Sequence of chain 13.A:
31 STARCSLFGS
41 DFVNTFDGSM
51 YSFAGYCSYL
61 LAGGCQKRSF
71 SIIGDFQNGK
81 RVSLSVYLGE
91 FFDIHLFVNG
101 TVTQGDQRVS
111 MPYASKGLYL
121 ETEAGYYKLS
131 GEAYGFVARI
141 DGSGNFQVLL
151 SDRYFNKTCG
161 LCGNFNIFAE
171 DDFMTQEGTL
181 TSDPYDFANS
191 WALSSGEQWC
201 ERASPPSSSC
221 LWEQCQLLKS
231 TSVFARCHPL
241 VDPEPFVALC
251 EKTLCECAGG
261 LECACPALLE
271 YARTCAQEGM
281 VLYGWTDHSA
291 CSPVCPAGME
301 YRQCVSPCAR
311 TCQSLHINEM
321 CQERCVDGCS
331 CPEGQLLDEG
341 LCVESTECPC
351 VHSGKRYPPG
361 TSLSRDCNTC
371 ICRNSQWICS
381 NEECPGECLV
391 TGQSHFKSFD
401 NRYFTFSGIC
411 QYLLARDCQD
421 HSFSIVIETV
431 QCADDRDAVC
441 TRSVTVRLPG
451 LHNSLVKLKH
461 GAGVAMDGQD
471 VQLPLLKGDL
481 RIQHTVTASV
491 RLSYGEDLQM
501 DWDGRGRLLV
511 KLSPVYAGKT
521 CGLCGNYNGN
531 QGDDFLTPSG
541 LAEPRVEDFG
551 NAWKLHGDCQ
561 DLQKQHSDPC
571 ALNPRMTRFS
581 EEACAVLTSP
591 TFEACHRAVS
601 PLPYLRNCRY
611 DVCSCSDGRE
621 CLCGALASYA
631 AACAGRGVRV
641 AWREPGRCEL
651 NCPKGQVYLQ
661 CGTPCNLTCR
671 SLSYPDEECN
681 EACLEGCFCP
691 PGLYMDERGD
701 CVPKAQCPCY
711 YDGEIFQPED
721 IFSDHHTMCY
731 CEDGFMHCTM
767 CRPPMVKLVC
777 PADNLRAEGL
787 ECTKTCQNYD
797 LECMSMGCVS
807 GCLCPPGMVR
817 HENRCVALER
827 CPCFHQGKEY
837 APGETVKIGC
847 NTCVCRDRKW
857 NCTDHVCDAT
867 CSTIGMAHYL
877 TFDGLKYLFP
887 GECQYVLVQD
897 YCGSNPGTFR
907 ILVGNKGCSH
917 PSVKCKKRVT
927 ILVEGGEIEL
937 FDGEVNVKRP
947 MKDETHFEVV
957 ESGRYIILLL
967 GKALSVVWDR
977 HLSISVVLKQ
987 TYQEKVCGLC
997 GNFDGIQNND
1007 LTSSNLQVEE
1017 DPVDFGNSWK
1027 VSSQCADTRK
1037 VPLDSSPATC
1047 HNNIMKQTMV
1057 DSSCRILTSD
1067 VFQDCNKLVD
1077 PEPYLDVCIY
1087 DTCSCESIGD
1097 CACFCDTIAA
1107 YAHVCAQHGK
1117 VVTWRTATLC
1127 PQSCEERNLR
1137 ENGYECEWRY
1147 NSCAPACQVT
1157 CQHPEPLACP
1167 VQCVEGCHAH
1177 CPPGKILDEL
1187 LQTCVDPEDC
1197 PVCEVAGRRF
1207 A

Binding-site contacts:
Ligand atom C6 contacts residue THR663 of chain 13.A at 3.7 Å.
Ligand atom C4 contacts residue ASN666 of chain 13.A at 4.2 Å.
Ligand atom C8 contacts residue TYR694 of chain 13.A at 3.4 Å (hydrophobic).
Ligand atom N2 contacts residue ASN666 of chain 13.A at 3.0 Å (h-bond).
Ligand atom O5 contacts residue ASN666 of chain 13.A at 2.3 Å (h-bond).
Ligand atom C1 contacts residue ASN666 of chain 13.A at 1.4 Å.
Ligand atom C7 contacts residue ASN666 of chain 13.A at 3.7 Å.
Ligand atom C5 contacts residue ASN666 of chain 13.A at 3.6 Å.
Ligand atom C8 contacts residue LEU693 of chain 13.A at 4.2 Å (hydrophobic).
Ligand atom C5 contacts residue THR663 of chain 13.A at 4.3 Å.
Ligand atom N2 contacts residue TYR694 of chain 13.A at 4.5 Å.
Ligand atom C3 contacts residue ASN666 of chain 13.A at 3.8 Å.
Ligand atom C7 contacts residue TYR694 of chain 13.A at 4.5 Å (hydrophobic).
Ligand atom C2 contacts residue ASN666 of chain 13.A at 2.5 Å.
Ligand atom O7 contacts residue ASN666 of chain 13.A at 4.0 Å.

A small-molecule ligand and the protein it binds are described below.
Small molecule (SMILES): CC(=O)N[C@@H]1[C@@H](O)[C@H](O)[C@@H](CO)O[C@H]1O